Binding-site contacts:
Ligand atom C5 contacts residue PHE272 of chain 1.C at 3.6 Å (hydrophobic).
Ligand atom C8 contacts residue ASP166 of chain 1.C at 3.6 Å.
Ligand atom C7 contacts residue ASP166 of chain 1.C at 3.6 Å.
Ligand atom O7 contacts residue ASP199 of chain 1.C at 2.5 Å (salt-bridge).
Ligand atom C12 contacts residue ASP269 of chain 1.C at 3.6 Å.
Ligand atom O11 contacts residue ASP168 of chain 1.C at 3.5 Å (salt-bridge).
Ligand atom N3 contacts residue PHE167 of chain 1.C at 3.8 Å.
Ligand atom C16 contacts residue GLU239 of chain 1.C at 3.9 Å.
Ligand atom C10 contacts residue ASP166 of chain 1.C at 3.4 Å.
Ligand atom N3 contacts residue ASP166 of chain 1.C at 2.9 Å (salt-bridge).
Ligand atom C6 contacts residue GLN36 of chain 1.C at 3.8 Å.
Ligand atom C6 contacts residue PHE272 of chain 1.C at 3.2 Å (hydrophobic).
Ligand atom C15 contacts residue ASP168 of chain 1.C at 3.6 Å.
Ligand atom O8 contacts residue GLN36 of chain 1.C at 2.8 Å (h-bond).
Ligand atom C12 contacts residue ASP166 of chain 1.C at 3.8 Å.
Ligand atom C11 contacts residue ASP269 of chain 1.C at 3.3 Å.
Ligand atom O10 contacts residue ASP166 of chain 1.C at 3.9 Å.
Ligand atom C12 contacts residue GLU270 of chain 1.C at 3.4 Å.
Ligand atom O14 contacts residue CYS236 of chain 1.C at 3.5 Å.
Ligand atom C15 contacts residue ASN235 of chain 1.C at 3.7 Å.
Ligand atom O8 contacts residue ARG220 of chain 1.C at 3.4 Å (salt-bridge).
Ligand atom N3 contacts residue ASP168 of chain 1.C at 2.9 Å (salt-bridge).
Ligand atom C14 contacts residue ASP168 of chain 1.C at 3.8 Å.
Ligand atom C9 contacts residue ASP166 of chain 1.C at 3.9 Å.
Ligand atom C7 contacts residue GLU270 of chain 1.C at 3.5 Å.
Ligand atom N2 contacts residue ASP269 of chain 1.C at 2.8 Å (salt-bridge).
Ligand atom N3 contacts residue GLU270 of chain 1.C at 2.7 Å (salt-bridge).
Ligand atom C4 contacts residue GLN36 of chain 1.C at 3.7 Å.
Ligand atom O14 contacts residue ASN235 of chain 1.C at 3.3 Å (h-bond).
Ligand atom C3 contacts residue ASP199 of chain 1.C at 3.5 Å.
Ligand atom C7 contacts residue ASP168 of chain 1.C at 3.8 Å.
Ligand atom C18 contacts residue GLU239 of chain 1.C at 3.4 Å.
Ligand atom O14 contacts residue GLU239 of chain 1.C at 3.3 Å (salt-bridge).
Ligand atom O7 contacts residue GLN36 of chain 1.C at 3.7 Å.
Ligand atom O8 contacts residue PHE272 of chain 1.C at 3.6 Å (h-bond).
Ligand atom O5 contacts residue ASP166 of chain 1.C at 3.9 Å.
Ligand atom N2 contacts residue PHE272 of chain 1.C at 3.0 Å (h-bond).
Ligand atom N1 contacts residue PHE272 of chain 1.C at 2.9 Å (h-bond).
Ligand atom O13 contacts residue ASP168 of chain 1.C at 3.0 Å (salt-bridge).
Ligand atom N4 contacts residue ASP168 of chain 1.C at 3.9 Å.

The small molecule below binds the protein below.
Small molecule (SMILES): NC[C@H]1O[C@H](O[C@H]2[C@H](O)[C@@H](O[C@H]3O[C@H](CO)[C@@H](O)[C@H](N)[C@H]3O)[C@H](N)C[C@@H]2N)[C@H](O)[C@@H](O)[C@@H]1O

Sequence of chain 1.C:
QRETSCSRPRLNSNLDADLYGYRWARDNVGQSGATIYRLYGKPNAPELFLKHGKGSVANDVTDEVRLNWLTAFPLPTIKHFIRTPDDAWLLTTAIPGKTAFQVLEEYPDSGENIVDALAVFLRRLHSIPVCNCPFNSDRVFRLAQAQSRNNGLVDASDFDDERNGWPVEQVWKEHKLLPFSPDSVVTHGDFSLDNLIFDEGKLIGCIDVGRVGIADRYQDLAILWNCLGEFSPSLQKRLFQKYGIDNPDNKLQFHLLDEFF